This small molecule binds to this protein.
Small molecule (SMILES): CC(=O)N[C@@H]1[C@@H](O)[C@H](O)[C@@H](CO)O[C@H]1O

Binding-site contacts:
Ligand atom C2 contacts residue ASN368 of chain 1.A at 2.6 Å.
Ligand atom O7 contacts residue ASN368 of chain 1.A at 3.8 Å.
Ligand atom N2 contacts residue ASN368 of chain 1.A at 3.1 Å (h-bond).
Ligand atom C1 contacts residue ASN368 of chain 1.A at 1.4 Å.
Ligand atom O5 contacts residue ASN368 of chain 1.A at 2.3 Å (h-bond).
Ligand atom C3 contacts residue ASN368 of chain 1.A at 3.9 Å.
Ligand atom C7 contacts residue ASN368 of chain 1.A at 3.6 Å.
Ligand atom N2 contacts residue GLU366 of chain 1.A at 4.0 Å.
Ligand atom C8 contacts residue GLU366 of chain 1.A at 3.1 Å.
Ligand atom C4 contacts residue ASN368 of chain 1.A at 4.2 Å.
Ligand atom C5 contacts residue ASN368 of chain 1.A at 3.6 Å.
Ligand atom C7 contacts residue GLU366 of chain 1.A at 3.9 Å.

Sequence of chain 1.A:
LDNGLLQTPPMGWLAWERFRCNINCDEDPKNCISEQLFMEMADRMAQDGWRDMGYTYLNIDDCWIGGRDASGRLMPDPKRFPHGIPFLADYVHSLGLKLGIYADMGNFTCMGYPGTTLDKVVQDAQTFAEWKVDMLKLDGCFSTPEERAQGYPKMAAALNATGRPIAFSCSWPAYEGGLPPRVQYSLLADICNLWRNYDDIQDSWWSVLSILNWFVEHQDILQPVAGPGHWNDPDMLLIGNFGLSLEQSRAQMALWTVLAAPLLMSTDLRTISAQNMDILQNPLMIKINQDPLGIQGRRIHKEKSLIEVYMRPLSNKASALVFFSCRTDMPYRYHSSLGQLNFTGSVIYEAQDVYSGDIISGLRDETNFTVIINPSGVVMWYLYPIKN